Sequence of chain 1.B:
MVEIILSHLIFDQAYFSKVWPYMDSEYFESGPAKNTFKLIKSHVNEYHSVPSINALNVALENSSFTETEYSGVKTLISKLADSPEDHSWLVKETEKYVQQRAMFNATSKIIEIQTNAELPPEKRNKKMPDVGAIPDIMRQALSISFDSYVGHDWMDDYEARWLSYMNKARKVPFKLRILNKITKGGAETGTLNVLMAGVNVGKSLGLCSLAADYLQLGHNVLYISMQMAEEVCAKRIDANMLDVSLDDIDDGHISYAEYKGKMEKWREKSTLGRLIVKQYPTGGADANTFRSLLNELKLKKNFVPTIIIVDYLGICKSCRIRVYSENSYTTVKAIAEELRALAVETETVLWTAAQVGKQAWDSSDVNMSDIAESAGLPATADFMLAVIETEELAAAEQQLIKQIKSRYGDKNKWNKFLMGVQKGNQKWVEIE

Binding-site contacts:
Ligand atom PA contacts residue GLY202 of chain 1.B at 3.6 Å.
Ligand atom O3' contacts residue LYS423 of chain 1.B at 3.6 Å.
Ligand atom PG contacts residue LYS203 of chain 1.B at 3.3 Å.
Ligand atom C4 contacts residue GLN426 of chain 1.B at 3.5 Å.
Ligand atom O3G contacts residue MG1 of chain 1.L at 2.3 Å.
Ligand atom O1A contacts residue ARG236 of chain 1.B at 2.6 Å (salt-bridge).
Ligand atom O3G contacts residue ARG407 of chain 1.A at 2.7 Å (salt-bridge).
Ligand atom C2 contacts residue ASP247 of chain 1.B at 3.7 Å.
Ligand atom O2' contacts residue ASP410 of chain 1.A at 3.4 Å (salt-bridge).
Ligand atom O2B contacts residue MG1 of chain 1.L at 3.1 Å.
Ligand atom N9 contacts residue GLN426 of chain 1.B at 3.6 Å.
Ligand atom N6 contacts residue LEU246 of chain 1.B at 3.3 Å.
Ligand atom C6 contacts residue LEU246 of chain 1.B at 3.5 Å (hydrophobic).
Ligand atom N1 contacts residue ASP247 of chain 1.B at 3.0 Å (salt-bridge).
Ligand atom O2G contacts residue LYS203 of chain 1.B at 2.6 Å (salt-bridge).
Ligand atom O1A contacts residue LEU205 of chain 1.B at 3.2 Å (h-bond).
Ligand atom PG contacts residue GLN227 of chain 1.B at 3.2 Å.
Ligand atom O2G contacts residue GLN227 of chain 1.B at 2.5 Å (h-bond).
Ligand atom O3G contacts residue GLN227 of chain 1.B at 3.0 Å (h-bond).
Ligand atom PB contacts residue GLY202 of chain 1.B at 3.3 Å.
Ligand atom PG contacts residue MG1 of chain 1.L at 2.4 Å.
Ligand atom S1G contacts residue LYS405 of chain 1.A at 3.4 Å (salt-bridge).
Ligand atom S1G contacts residue ASN200 of chain 1.B at 3.4 Å (h-bond).
Ligand atom O3G contacts residue LYS405 of chain 1.A at 3.1 Å (salt-bridge).
Ligand atom O4' contacts residue ARG236 of chain 1.B at 3.4 Å (salt-bridge).
Ligand atom O2B contacts residue LYS405 of chain 1.A at 3.6 Å.
Ligand atom O3B contacts residue LYS203 of chain 1.B at 2.9 Å (salt-bridge).
Ligand atom PB contacts residue MG1 of chain 1.L at 2.9 Å.
Ligand atom O3A contacts residue GLY202 of chain 1.B at 3.0 Å (h-bond).
Ligand atom O3A contacts residue MG1 of chain 1.L at 3.1 Å.
Ligand atom O3B contacts residue GLN227 of chain 1.B at 3.3 Å (h-bond).
Ligand atom O2G contacts residue MG1 of chain 1.L at 3.0 Å.
Ligand atom O1B contacts residue GLY202 of chain 1.B at 2.8 Å (h-bond).
Ligand atom O3B contacts residue MG1 of chain 1.L at 1.9 Å.
Ligand atom O2B contacts residue ASN200 of chain 1.B at 3.0 Å (h-bond).
Ligand atom O1B contacts residue ASN200 of chain 1.B at 3.1 Å (h-bond).
Ligand atom O2A contacts residue ARG236 of chain 1.B at 2.4 Å (salt-bridge).
Ligand atom O1A contacts residue GLY202 of chain 1.B at 3.4 Å (h-bond).
Ligand atom PA contacts residue ARG236 of chain 1.B at 3.2 Å.
Ligand atom O3A contacts residue SER204 of chain 1.B at 3.5 Å.

Sequence of chain 1.A:
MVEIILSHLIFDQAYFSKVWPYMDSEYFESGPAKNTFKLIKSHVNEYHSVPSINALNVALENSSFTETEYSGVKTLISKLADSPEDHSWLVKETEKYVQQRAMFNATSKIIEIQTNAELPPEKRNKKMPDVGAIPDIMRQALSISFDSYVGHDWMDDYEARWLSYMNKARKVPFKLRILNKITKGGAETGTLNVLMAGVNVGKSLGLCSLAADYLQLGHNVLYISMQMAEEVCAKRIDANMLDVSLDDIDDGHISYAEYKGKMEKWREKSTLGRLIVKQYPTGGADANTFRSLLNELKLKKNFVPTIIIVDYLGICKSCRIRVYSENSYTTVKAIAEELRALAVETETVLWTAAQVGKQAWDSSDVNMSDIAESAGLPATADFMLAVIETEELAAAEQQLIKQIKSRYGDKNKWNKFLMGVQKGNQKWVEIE

A small-molecule ligand and the protein it binds are described below.
Small molecule (SMILES): Nc1ncnc2c1ncn2[C@@H]1O[C@H](COP(=O)(O)OP(=O)(O)OP(O)(O)=S)[C@@H](O)[C@H]1O